Sequence of chain 1.C:
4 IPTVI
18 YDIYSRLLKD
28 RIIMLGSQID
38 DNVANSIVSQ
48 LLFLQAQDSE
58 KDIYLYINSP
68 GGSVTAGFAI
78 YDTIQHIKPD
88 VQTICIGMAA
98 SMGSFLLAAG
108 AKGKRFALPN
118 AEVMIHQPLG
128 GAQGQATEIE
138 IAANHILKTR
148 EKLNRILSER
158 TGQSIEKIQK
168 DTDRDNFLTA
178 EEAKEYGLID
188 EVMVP

Binding-site contacts:
Ligand atom C48 contacts residue LEU49 of chain 1.C at 3.7 Å (hydrophobic).
Ligand atom CB contacts residue TYR61 of chain 1.B at 3.5 Å (hydrophobic).
Ligand atom O contacts residue TYR61 of chain 1.B at 3.8 Å.
Ligand atom CA contacts residue TYR61 of chain 1.B at 3.4 Å (hydrophobic).
Ligand atom C52 contacts residue ILE29 of chain 1.B at 3.3 Å (hydrophobic).
Ligand atom C contacts residue TYR63 of chain 1.B at 3.6 Å (hydrophobic).
Ligand atom CA contacts residue TYR61 of chain 1.B at 3.7 Å (hydrophobic).
Ligand atom F2 contacts residue LEU49 of chain 1.C at 3.5 Å.
Ligand atom C52 contacts residue LEU49 of chain 1.C at 3.6 Å (hydrophobic).
Ligand atom CB contacts residue MET190 of chain 1.B at 3.3 Å (hydrophobic).
Ligand atom F1 contacts residue HIS83 of chain 1.C at 3.2 Å.
Ligand atom N contacts residue TYR63 of chain 1.B at 3.0 Å (h-bond).
Ligand atom C56 contacts residue ALA53 of chain 1.C at 3.7 Å (hydrophobic).
Ligand atom N contacts residue TYR61 of chain 1.B at 3.8 Å.
Ligand atom C55 contacts residue ASP27 of chain 1.B at 3.3 Å.
Ligand atom C48 contacts residue TYR63 of chain 1.B at 3.5 Å (hydrophobic).
Ligand atom O contacts residue GLN89 of chain 1.B at 3.5 Å (h-bond).
Ligand atom CD2 contacts residue TYR63 of chain 1.B at 3.7 Å (hydrophobic).
Ligand atom CB contacts residue ILE91 of chain 1.B at 3.8 Å (hydrophobic).
Ligand atom CD contacts residue TYR63 of chain 1.B at 3.7 Å (hydrophobic).
Ligand atom CZ contacts residue THR80 of chain 1.C at 3.5 Å.
Ligand atom C55 contacts residue ALA53 of chain 1.C at 3.5 Å (hydrophobic).
Ligand atom CD1 contacts residue HIS83 of chain 1.C at 3.5 Å.
Ligand atom F1 contacts residue THR80 of chain 1.C at 3.4 Å.
Ligand atom CD1 contacts residue MET190 of chain 1.B at 3.2 Å (hydrophobic).
Ligand atom O contacts residue TYR63 of chain 1.B at 2.5 Å (h-bond).
Ligand atom CE contacts residue ASP27 of chain 1.B at 3.5 Å.
Ligand atom F2 contacts residue VAL45 of chain 1.C at 3.7 Å.
Ligand atom F2 contacts residue TYR63 of chain 1.B at 3.5 Å.
Ligand atom CB contacts residue TYR61 of chain 1.B at 3.7 Å (hydrophobic).
Ligand atom F2 contacts residue ILE93 of chain 1.B at 3.5 Å.
Ligand atom O49 contacts residue LEU49 of chain 1.C at 3.7 Å.
Ligand atom N50 contacts residue TYR63 of chain 1.B at 2.9 Å (h-bond).
Ligand atom F1 contacts residue LEU115 of chain 1.B at 3.7 Å.
Ligand atom O contacts residue TYR61 of chain 1.B at 3.8 Å.
Ligand atom CB contacts residue GLN89 of chain 1.B at 3.1 Å.
Ligand atom CG contacts residue MET190 of chain 1.B at 3.2 Å (hydrophobic).
Ligand atom C51 contacts residue ILE29 of chain 1.B at 3.6 Å (hydrophobic).
Ligand atom C contacts residue TYR61 of chain 1.B at 3.5 Å (hydrophobic).
Ligand atom CE2 contacts residue LEU49 of chain 1.C at 3.5 Å (hydrophobic).

A small-molecule ligand and the protein it binds are described below.
Small molecule (SMILES): Cc1ccc(NC(=O)N[C@@H](Cc2cc(F)cc(F)c2)C(=O)N[C@H]2COC(=O)[C@@H]3C[C@@H](C)CN3C(=O)[C@H](C)NC(=O)[C@@H]3CCCCN3C(=O)[C@@H]3CCCN3C2=O)cc1

Sequence of chain 1.B:
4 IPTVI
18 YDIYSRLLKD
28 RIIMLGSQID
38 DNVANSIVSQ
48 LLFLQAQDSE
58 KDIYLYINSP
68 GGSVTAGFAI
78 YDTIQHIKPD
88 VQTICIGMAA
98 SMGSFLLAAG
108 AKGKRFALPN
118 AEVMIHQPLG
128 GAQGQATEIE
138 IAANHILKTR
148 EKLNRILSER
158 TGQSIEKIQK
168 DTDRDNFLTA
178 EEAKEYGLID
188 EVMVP